Binding-site contacts:
Ligand atom C5 contacts residue VAL191 of chain 2.B at 3.9 Å (hydrophobic).
Ligand atom C7 contacts residue PHE193 of chain 2.B at 4.1 Å (hydrophobic).
Ligand atom C2 contacts residue ASN174 of chain 2.B at 4.2 Å.
Ligand atom C3 contacts residue CYS173 of chain 2.B at 4.1 Å (hydrophobic).
Ligand atom N2 contacts residue PHE193 of chain 2.B at 3.8 Å.
Ligand atom C4 contacts residue CYS173 of chain 2.B at 3.8 Å (hydrophobic).
Ligand atom C5 contacts residue PHE193 of chain 2.B at 3.8 Å (hydrophobic).
Ligand atom C3 contacts residue GLY194 of chain 2.B at 3.6 Å.
Ligand atom C7 contacts residue ASP171 of chain 2.B at 3.3 Å.
Ligand atom C3 contacts residue CYS198 of chain 2.B at 4.1 Å (hydrophobic).
Ligand atom N3 contacts residue ASP171 of chain 2.B at 3.1 Å (salt-bridge).
Ligand atom C4 contacts residue SER172 of chain 2.B at 4.1 Å.
Ligand atom N3 contacts residue SER172 of chain 2.B at 3.3 Å (h-bond).
Ligand atom N2 contacts residue ASP171 of chain 2.B at 2.8 Å (salt-bridge).
Ligand atom C4 contacts residue PHE193 of chain 2.B at 3.8 Å (hydrophobic).
Ligand atom C7 contacts residue GLY194 of chain 2.B at 4.0 Å.
Ligand atom N2 contacts residue SER172 of chain 2.B at 3.5 Å (h-bond).
Ligand atom C3 contacts residue PHE193 of chain 2.B at 4.1 Å (hydrophobic).
Ligand atom N3 contacts residue CYS198 of chain 2.B at 3.1 Å (h-bond).
Ligand atom C1 contacts residue SER192 of chain 2.B at 3.8 Å.
Ligand atom C6 contacts residue SER177 of chain 2.B at 4.2 Å.
Ligand atom C1 contacts residue PHE193 of chain 2.B at 4.0 Å (hydrophobic).
Ligand atom C7 contacts residue CYS173 of chain 2.B at 4.0 Å (hydrophobic).
Ligand atom C1 contacts residue CYS173 of chain 2.B at 4.1 Å (hydrophobic).
Ligand atom C6 contacts residue CYS173 of chain 2.B at 3.9 Å (hydrophobic).
Ligand atom C5 contacts residue CYS173 of chain 2.B at 3.9 Å (hydrophobic).
Ligand atom N3 contacts residue LYS195 of chain 2.B at 3.6 Å.
Ligand atom C7 contacts residue CYS198 of chain 2.B at 4.0 Å (hydrophobic).
Ligand atom C5 contacts residue SER172 of chain 2.B at 3.9 Å.
Ligand atom C4 contacts residue GLY194 of chain 2.B at 3.8 Å.
Ligand atom C1 contacts residue SER177 of chain 2.B at 4.1 Å.
Ligand atom C6 contacts residue PHE193 of chain 2.B at 3.7 Å (hydrophobic).
Ligand atom C2 contacts residue CYS173 of chain 2.B at 4.2 Å (hydrophobic).
Ligand atom C7 contacts residue SER172 of chain 2.B at 3.3 Å.
Ligand atom N2 contacts residue GLY205 of chain 2.B at 4.0 Å.
Ligand atom N1 contacts residue SER177 of chain 2.B at 3.1 Å (h-bond).
Ligand atom C6 contacts residue SER192 of chain 2.B at 3.5 Å.
Ligand atom N1 contacts residue SER192 of chain 2.B at 3.7 Å.
Ligand atom C6 contacts residue VAL191 of chain 2.B at 3.7 Å (hydrophobic).
Ligand atom N3 contacts residue GLY194 of chain 2.B at 4.0 Å.

A protein and the small-molecule ligand that binds it are described below.
Small molecule (SMILES): NC(=[NH2+])c1ccc(N)cc1

Sequence of chain 2.B:
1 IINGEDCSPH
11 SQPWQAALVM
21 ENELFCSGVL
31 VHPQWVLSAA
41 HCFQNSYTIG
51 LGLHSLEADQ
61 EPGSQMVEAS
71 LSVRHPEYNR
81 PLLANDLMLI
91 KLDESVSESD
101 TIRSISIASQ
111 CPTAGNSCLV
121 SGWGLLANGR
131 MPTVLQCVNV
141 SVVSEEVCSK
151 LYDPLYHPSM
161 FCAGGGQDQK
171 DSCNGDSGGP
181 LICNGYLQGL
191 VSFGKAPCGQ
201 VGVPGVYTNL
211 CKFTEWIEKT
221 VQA